Sequence of chain 1.A:
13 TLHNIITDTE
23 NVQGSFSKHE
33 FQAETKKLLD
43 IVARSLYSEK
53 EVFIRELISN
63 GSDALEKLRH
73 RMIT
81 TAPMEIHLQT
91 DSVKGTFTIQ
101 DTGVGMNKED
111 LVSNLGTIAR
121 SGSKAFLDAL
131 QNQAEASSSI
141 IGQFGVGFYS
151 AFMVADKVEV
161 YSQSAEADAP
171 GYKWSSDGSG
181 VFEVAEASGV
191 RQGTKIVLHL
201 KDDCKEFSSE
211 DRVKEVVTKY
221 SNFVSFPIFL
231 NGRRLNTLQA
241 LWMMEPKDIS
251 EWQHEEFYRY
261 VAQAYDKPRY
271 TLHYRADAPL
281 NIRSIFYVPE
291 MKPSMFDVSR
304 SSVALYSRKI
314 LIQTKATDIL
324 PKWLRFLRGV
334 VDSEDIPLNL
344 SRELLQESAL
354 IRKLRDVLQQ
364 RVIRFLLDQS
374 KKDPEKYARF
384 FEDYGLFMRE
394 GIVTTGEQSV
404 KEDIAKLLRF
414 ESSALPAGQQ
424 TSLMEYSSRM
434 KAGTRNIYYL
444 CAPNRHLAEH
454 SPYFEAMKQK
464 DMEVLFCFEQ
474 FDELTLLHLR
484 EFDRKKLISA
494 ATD

The small molecule below binds the protein below.
Small molecule (SMILES): Nc1ncnc2c1ncn2[C@@H]1O[C@H](CO[P](=O)(O)O[P](=O)(O)NP(=O)(O)O)[C@@H](O)[C@H]1O

Binding-site contacts:
Ligand atom O1G contacts residue GLY145 of chain 1.A at 3.1 Å (h-bond).
Ligand atom PG contacts residue MG1 of chain 1.D at 3.3 Å.
Ligand atom O2B contacts residue ASN62 of chain 1.A at 3.0 Å (h-bond).
Ligand atom O2A contacts residue PHE148 of chain 1.A at 2.9 Å (h-bond).
Ligand atom N3B contacts residue GLY142 of chain 1.A at 3.5 Å.
Ligand atom C2 contacts residue ALA66 of chain 1.A at 3.6 Å (hydrophobic).
Ligand atom O2A contacts residue VAL146 of chain 1.A at 3.4 Å.
Ligand atom N1 contacts residue THR194 of chain 1.A at 3.4 Å (h-bond).
Ligand atom O2' contacts residue ASN114 of chain 1.A at 3.3 Å (h-bond).
Ligand atom O2G contacts residue GLU58 of chain 1.A at 3.5 Å (salt-bridge).
Ligand atom O2G contacts residue MG1 of chain 1.D at 2.1 Å.
Ligand atom N7 contacts residue ASN62 of chain 1.A at 3.4 Å.
Ligand atom PB contacts residue MG1 of chain 1.D at 3.1 Å.
Ligand atom N6 contacts residue ASP101 of chain 1.A at 2.9 Å (salt-bridge).
Ligand atom O3' contacts residue GLY122 of chain 1.A at 2.9 Å (h-bond).
Ligand atom PA contacts residue MG1 of chain 1.D at 3.3 Å.
Ligand atom O1A contacts residue ASN62 of chain 1.A at 2.9 Å (h-bond).
Ligand atom O1G contacts residue GLY147 of chain 1.A at 2.8 Å (h-bond).
Ligand atom O3G contacts residue PHE144 of chain 1.A at 3.0 Å (h-bond).
Ligand atom O2A contacts residue GLY145 of chain 1.A at 3.5 Å.
Ligand atom O3G contacts residue ARG345 of chain 1.A at 2.7 Å (salt-bridge).
Ligand atom N3 contacts residue MET106 of chain 1.A at 3.6 Å.
Ligand atom N3B contacts residue GLY145 of chain 1.A at 3.0 Å (h-bond).
Ligand atom O3A contacts residue MG1 of chain 1.D at 3.5 Å.
Ligand atom PG contacts residue PHE144 of chain 1.A at 3.6 Å.
Ligand atom O1G contacts residue VAL146 of chain 1.A at 2.9 Å (h-bond).
Ligand atom O3A contacts residue GLY145 of chain 1.A at 3.2 Å.
Ligand atom PA contacts residue PHE148 of chain 1.A at 3.5 Å.
Ligand atom N3B contacts residue PHE144 of chain 1.A at 3.3 Å (h-bond).
Ligand atom PG contacts residue GLY145 of chain 1.A at 3.6 Å.
Ligand atom O3G contacts residue GLY142 of chain 1.A at 3.5 Å.
Ligand atom N3B contacts residue GLN143 of chain 1.A at 3.1 Å (h-bond).
Ligand atom O1A contacts residue PHE148 of chain 1.A at 3.2 Å (h-bond).
Ligand atom O3G contacts residue GLN143 of chain 1.A at 2.7 Å (h-bond).
Ligand atom O1B contacts residue SER121 of chain 1.A at 2.5 Å (h-bond).
Ligand atom N1 contacts residue ALA66 of chain 1.A at 3.2 Å.
Ligand atom O2A contacts residue GLY147 of chain 1.A at 3.2 Å (h-bond).
Ligand atom O2B contacts residue MG1 of chain 1.D at 2.2 Å.
Ligand atom O1A contacts residue MG1 of chain 1.D at 2.1 Å.
Ligand atom O1A contacts residue GLY147 of chain 1.A at 3.6 Å.